The small molecule below binds the protein below.
Small molecule (SMILES): CC(=O)N[C@@H]1[C@@H](O)[C@H](O)[C@@H](CO)O[C@H]1O

Binding-site contacts:
Ligand atom C4 contacts residue ASN798 of chain 1.A at 4.3 Å.
Ligand atom O6 contacts residue GLN801 of chain 1.A at 3.8 Å.
Ligand atom N2 contacts residue ASN798 of chain 1.A at 2.9 Å (h-bond).
Ligand atom O5 contacts residue ASN798 of chain 1.A at 2.5 Å (h-bond).
Ligand atom C5 contacts residue ASN798 of chain 1.A at 3.7 Å.
Ligand atom O5 contacts residue GLN801 of chain 1.A at 3.8 Å.
Ligand atom C1 contacts residue ASN798 of chain 1.A at 1.4 Å.
Ligand atom C2 contacts residue ASN798 of chain 1.A at 2.5 Å.
Ligand atom C7 contacts residue ASN798 of chain 1.A at 3.8 Å.
Ligand atom C6 contacts residue GLN801 of chain 1.A at 4.3 Å.
Ligand atom C3 contacts residue ASN798 of chain 1.A at 3.8 Å.
Ligand atom O7 contacts residue ASN798 of chain 1.A at 3.8 Å.

Sequence of chain 1.A:
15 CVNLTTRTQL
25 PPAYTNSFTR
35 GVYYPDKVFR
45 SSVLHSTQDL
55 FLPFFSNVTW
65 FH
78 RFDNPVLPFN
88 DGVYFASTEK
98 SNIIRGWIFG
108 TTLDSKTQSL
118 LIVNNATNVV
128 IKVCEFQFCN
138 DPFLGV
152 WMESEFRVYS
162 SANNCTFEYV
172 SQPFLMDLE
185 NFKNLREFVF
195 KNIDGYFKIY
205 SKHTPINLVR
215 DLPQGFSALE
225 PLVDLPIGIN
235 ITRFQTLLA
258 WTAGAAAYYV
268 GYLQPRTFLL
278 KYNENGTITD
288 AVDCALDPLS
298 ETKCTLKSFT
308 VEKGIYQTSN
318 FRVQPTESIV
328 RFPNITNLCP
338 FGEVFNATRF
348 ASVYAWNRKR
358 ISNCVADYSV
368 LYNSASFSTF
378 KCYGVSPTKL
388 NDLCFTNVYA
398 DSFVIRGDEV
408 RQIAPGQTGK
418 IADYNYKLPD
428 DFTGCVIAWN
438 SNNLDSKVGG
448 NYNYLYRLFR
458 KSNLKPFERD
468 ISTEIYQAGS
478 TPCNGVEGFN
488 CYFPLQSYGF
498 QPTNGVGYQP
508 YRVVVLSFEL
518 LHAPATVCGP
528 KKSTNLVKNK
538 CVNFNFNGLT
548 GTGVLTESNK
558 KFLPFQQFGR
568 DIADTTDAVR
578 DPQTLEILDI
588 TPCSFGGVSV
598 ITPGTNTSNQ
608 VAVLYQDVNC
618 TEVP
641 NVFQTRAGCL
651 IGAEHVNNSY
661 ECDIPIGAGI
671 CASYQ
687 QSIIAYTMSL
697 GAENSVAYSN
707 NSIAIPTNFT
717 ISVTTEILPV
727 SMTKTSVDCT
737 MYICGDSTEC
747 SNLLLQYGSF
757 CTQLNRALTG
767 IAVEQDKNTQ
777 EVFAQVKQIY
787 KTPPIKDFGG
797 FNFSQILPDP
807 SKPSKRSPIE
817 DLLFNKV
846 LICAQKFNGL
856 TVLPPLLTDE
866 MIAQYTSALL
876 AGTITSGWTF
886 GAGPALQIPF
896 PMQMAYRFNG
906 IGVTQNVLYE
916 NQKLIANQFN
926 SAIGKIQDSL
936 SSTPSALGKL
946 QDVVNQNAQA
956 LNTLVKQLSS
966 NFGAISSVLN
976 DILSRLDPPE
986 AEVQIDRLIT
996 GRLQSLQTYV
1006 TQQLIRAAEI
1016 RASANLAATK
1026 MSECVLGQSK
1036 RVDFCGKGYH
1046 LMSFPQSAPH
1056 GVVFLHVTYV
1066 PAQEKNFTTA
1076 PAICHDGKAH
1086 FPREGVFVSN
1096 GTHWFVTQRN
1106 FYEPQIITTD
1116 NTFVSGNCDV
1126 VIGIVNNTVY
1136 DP